Sequence of chain 1.B:
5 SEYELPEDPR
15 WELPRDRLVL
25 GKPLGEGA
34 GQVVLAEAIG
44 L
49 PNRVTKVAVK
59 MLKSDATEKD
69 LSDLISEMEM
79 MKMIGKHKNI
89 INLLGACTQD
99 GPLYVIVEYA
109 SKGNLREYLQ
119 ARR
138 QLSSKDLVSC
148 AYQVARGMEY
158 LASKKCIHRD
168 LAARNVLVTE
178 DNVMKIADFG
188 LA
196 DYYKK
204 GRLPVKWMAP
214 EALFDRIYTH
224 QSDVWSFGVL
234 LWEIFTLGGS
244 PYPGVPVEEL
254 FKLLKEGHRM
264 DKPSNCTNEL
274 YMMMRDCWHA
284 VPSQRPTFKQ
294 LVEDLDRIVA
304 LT

The small molecule below binds the protein below.
Small molecule (SMILES): Cc1cc(CNc2nccc(Nc3cc(CCc4ccccc4)[nH]n3)n2)on1

Binding-site contacts:
Ligand atom C5 contacts residue GLY29 of chain 1.B at 3.9 Å.
Ligand atom N12 contacts residue ALA108 of chain 1.B at 3.0 Å (h-bond).
Ligand atom C17 contacts residue VAL36 of chain 1.B at 3.9 Å (hydrophobic).
Ligand atom N24 contacts residue TYR107 of chain 1.B at 3.8 Å.
Ligand atom C10 contacts residue ALA108 of chain 1.B at 3.4 Å (hydrophobic).
Ligand atom C11 contacts residue ALA108 of chain 1.B at 3.6 Å (hydrophobic).
Ligand atom N24 contacts residue ALA56 of chain 1.B at 3.6 Å.
Ligand atom C21 contacts residue LYS58 of chain 1.B at 3.8 Å.
Ligand atom C23 contacts residue LYS58 of chain 1.B at 3.6 Å.
Ligand atom N6 contacts residue LEU28 of chain 1.B at 3.5 Å (h-bond).
Ligand atom C14 contacts residue LEU174 of chain 1.B at 3.5 Å (hydrophobic).
Ligand atom C22 contacts residue LYS58 of chain 1.B at 3.2 Å.
Ligand atom C15 contacts residue LEU174 of chain 1.B at 3.5 Å (hydrophobic).
Ligand atom C7 contacts residue LEU28 of chain 1.B at 3.9 Å (hydrophobic).
Ligand atom C13 contacts residue ALA108 of chain 1.B at 3.8 Å (hydrophobic).
Ligand atom C13 contacts residue LEU174 of chain 1.B at 3.7 Å (hydrophobic).
Ligand atom C10 contacts residue GLY111 of chain 1.B at 3.9 Å.
Ligand atom C22 contacts residue VAL105 of chain 1.B at 3.5 Å (hydrophobic).
Ligand atom N8 contacts residue LEU28 of chain 1.B at 3.9 Å.
Ligand atom N26 contacts residue ALA108 of chain 1.B at 2.8 Å (h-bond).
Ligand atom C15 contacts residue GLU106 of chain 1.B at 3.9 Å.
Ligand atom C11 contacts residue LEU28 of chain 1.B at 3.9 Å (hydrophobic).
Ligand atom N12 contacts residue TYR107 of chain 1.B at 3.8 Å.
Ligand atom C20 contacts residue LYS58 of chain 1.B at 3.8 Å.
Ligand atom C21 contacts residue GLU75 of chain 1.B at 3.8 Å.
Ligand atom N27 contacts residue LEU28 of chain 1.B at 3.9 Å.
Ligand atom N26 contacts residue LEU174 of chain 1.B at 3.8 Å.
Ligand atom N26 contacts residue TYR107 of chain 1.B at 3.6 Å.
Ligand atom C9 contacts residue GLY111 of chain 1.B at 3.8 Å.
Ligand atom C15 contacts residue ALA56 of chain 1.B at 3.6 Å (hydrophobic).
Ligand atom N26 contacts residue GLU106 of chain 1.B at 3.6 Å.
Ligand atom C20 contacts residue GLU75 of chain 1.B at 3.4 Å.
Ligand atom N12 contacts residue LEU28 of chain 1.B at 3.7 Å.
Ligand atom N24 contacts residue GLU106 of chain 1.B at 2.8 Å (salt-bridge).
Ligand atom C23 contacts residue VAL105 of chain 1.B at 3.2 Å (hydrophobic).
Ligand atom N24 contacts residue ALA108 of chain 1.B at 3.6 Å (h-bond).
Ligand atom C18 contacts residue VAL105 of chain 1.B at 3.6 Å (hydrophobic).
Ligand atom N24 contacts residue LEU174 of chain 1.B at 3.6 Å.
Ligand atom C16 contacts residue ALA56 of chain 1.B at 3.9 Å (hydrophobic).
Ligand atom C16 contacts residue VAL105 of chain 1.B at 3.6 Å (hydrophobic).